Sequence of chain 2.C:
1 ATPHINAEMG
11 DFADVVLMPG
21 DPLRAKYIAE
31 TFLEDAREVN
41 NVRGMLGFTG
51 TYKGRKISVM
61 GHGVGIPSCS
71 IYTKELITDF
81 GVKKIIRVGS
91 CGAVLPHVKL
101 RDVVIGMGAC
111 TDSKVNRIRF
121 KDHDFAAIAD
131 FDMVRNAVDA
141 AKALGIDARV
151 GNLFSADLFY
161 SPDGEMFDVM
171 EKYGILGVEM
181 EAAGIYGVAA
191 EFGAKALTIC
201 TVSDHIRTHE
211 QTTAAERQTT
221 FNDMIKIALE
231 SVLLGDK

Sequence of chain 1.B:
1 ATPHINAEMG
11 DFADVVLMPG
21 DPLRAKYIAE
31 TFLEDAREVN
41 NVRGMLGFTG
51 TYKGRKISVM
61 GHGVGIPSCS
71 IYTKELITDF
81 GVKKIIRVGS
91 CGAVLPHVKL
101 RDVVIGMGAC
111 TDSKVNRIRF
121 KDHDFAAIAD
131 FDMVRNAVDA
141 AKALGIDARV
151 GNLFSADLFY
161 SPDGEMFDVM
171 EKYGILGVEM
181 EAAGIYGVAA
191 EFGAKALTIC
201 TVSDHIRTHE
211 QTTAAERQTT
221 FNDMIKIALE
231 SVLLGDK

The small molecule below binds the protein below.
Small molecule (SMILES): Cc1ncnc2c1ncn2[C@H]1C[C@H](O)[C@@H](CO)O1

Binding-site contacts:
Ligand atom N3 contacts residue MET180 of chain 2.C at 3.7 Å.
Ligand atom O5' contacts residue PHE159 of chain 2.C at 3.8 Å.
Ligand atom C5' contacts residue ARG43 of chain 1.B at 3.8 Å.
Ligand atom C5 contacts residue PHE159 of chain 2.C at 3.7 Å (hydrophobic).
Ligand atom C5 contacts residue VAL178 of chain 2.C at 3.6 Å (hydrophobic).
Ligand atom O4' contacts residue PO41 of chain 2.H at 3.8 Å.
Ligand atom C8 contacts residue ASP204 of chain 2.C at 3.8 Å.
Ligand atom N7 contacts residue ASP204 of chain 2.C at 3.4 Å (salt-bridge).
Ligand atom C2' contacts residue PO41 of chain 2.H at 3.5 Å.
Ligand atom N7 contacts residue GLY92 of chain 2.C at 3.5 Å (h-bond).
Ligand atom N7 contacts residue CYS91 of chain 2.C at 3.8 Å.
Ligand atom C8 contacts residue GLY92 of chain 2.C at 3.7 Å.
Ligand atom N3 contacts residue GLU179 of chain 2.C at 3.7 Å.
Ligand atom O3' contacts residue PO41 of chain 2.H at 3.0 Å (h-bond).
Ligand atom N9 contacts residue VAL178 of chain 2.C at 3.7 Å.
Ligand atom C3' contacts residue PO41 of chain 2.H at 3.6 Å.
Ligand atom C2' contacts residue GLU179 of chain 2.C at 3.6 Å.
Ligand atom C2' contacts residue SER90 of chain 2.C at 3.9 Å.
Ligand atom N1 contacts residue VAL178 of chain 2.C at 3.7 Å.
Ligand atom N3 contacts residue PHE159 of chain 2.C at 3.8 Å.
Ligand atom C5' contacts residue HIS4 of chain 1.B at 3.3 Å.
Ligand atom C4' contacts residue PO41 of chain 2.H at 3.6 Å.
Ligand atom C6' contacts residue ILE206 of chain 2.C at 3.5 Å (hydrophobic).
Ligand atom N3 contacts residue VAL178 of chain 2.C at 3.4 Å (h-bond).
Ligand atom C8 contacts residue CYS91 of chain 2.C at 3.7 Å (hydrophobic).
Ligand atom C2 contacts residue VAL178 of chain 2.C at 3.7 Å (hydrophobic).
Ligand atom C3' contacts residue MET180 of chain 2.C at 3.7 Å (hydrophobic).
Ligand atom C2 contacts residue PHE159 of chain 2.C at 3.9 Å (hydrophobic).
Ligand atom C4 contacts residue PHE159 of chain 2.C at 3.8 Å (hydrophobic).
Ligand atom C2' contacts residue MET180 of chain 2.C at 3.8 Å (hydrophobic).
Ligand atom O5' contacts residue HIS4 of chain 1.B at 2.6 Å (h-bond).
Ligand atom C4 contacts residue VAL178 of chain 2.C at 3.3 Å (hydrophobic).
Ligand atom C5 contacts residue GLY92 of chain 2.C at 3.8 Å.
Ligand atom O3' contacts residue GLU181 of chain 2.C at 3.0 Å (salt-bridge).
Ligand atom C6' contacts residue ASP204 of chain 2.C at 3.5 Å.
Ligand atom C4' contacts residue ARG43 of chain 1.B at 3.7 Å.
Ligand atom C1' contacts residue SER90 of chain 2.C at 3.3 Å.
Ligand atom O5' contacts residue ARG43 of chain 1.B at 3.4 Å (salt-bridge).
Ligand atom O4' contacts residue SER90 of chain 2.C at 3.0 Å (h-bond).
Ligand atom C1' contacts residue PO41 of chain 2.H at 3.9 Å.